This small molecule binds to this protein.
Small molecule (SMILES): CC(C)CCCCCCC(=O)O

Binding-site contacts:
Ligand atom CAH contacts residue LEU22 of chain 1.C at 4.4 Å (hydrophobic).
Ligand atom CAL contacts residue GHP4 of chain 1.G at 4.3 Å.
Ligand atom CAG contacts residue NAG1 of chain 1.R at 3.7 Å.
Ligand atom CAE contacts residue MSE233 of chain 1.C at 4.4 Å.
Ligand atom C contacts residue GCS1 of chain 1.S at 1.3 Å.
Ligand atom CAG contacts residue GLN232 of chain 1.C at 4.3 Å.
Ligand atom O contacts residue GCS1 of chain 1.S at 2.3 Å (h-bond).
Ligand atom C contacts residue GHP4 of chain 1.G at 3.2 Å.
Ligand atom CAE contacts residue LEU243 of chain 1.C at 4.2 Å (hydrophobic).
Ligand atom CAK contacts residue PRO189 of chain 1.C at 4.3 Å (hydrophobic).
Ligand atom CAD contacts residue TYR229 of chain 1.C at 4.4 Å (hydrophobic).
Ligand atom CAH contacts residue NAG1 of chain 1.R at 3.9 Å.
Ligand atom CAE contacts residue LEU22 of chain 1.C at 3.4 Å (hydrophobic).
Ligand atom CAD contacts residue LEU22 of chain 1.C at 3.9 Å (hydrophobic).
Ligand atom CAI contacts residue PRO189 of chain 1.C at 4.3 Å (hydrophobic).
Ligand atom CAJ contacts residue OMY6 of chain 1.G at 3.5 Å.
Ligand atom CAH contacts residue GLN232 of chain 1.C at 4.1 Å.
Ligand atom O contacts residue ASP19 of chain 1.C at 4.2 Å.
Ligand atom CAD contacts residue MSE233 of chain 1.C at 3.6 Å.
Ligand atom CAK contacts residue GCS1 of chain 1.S at 2.8 Å.
Ligand atom CAL contacts residue OMY6 of chain 1.G at 3.8 Å.
Ligand atom CAK contacts residue LEU22 of chain 1.C at 4.3 Å (hydrophobic).
Ligand atom O contacts residue OMY6 of chain 1.G at 4.3 Å.
Ligand atom CAG contacts residue LEU243 of chain 1.C at 3.7 Å (hydrophobic).
Ligand atom CAI contacts residue NAG1 of chain 1.R at 3.7 Å.
Ligand atom CAL contacts residue TYR190 of chain 1.C at 4.1 Å (hydrophobic).
Ligand atom CAL contacts residue PRO189 of chain 1.C at 3.9 Å (hydrophobic).
Ligand atom C contacts residue TYR190 of chain 1.C at 3.5 Å (hydrophobic).
Ligand atom CAK contacts residue OMY6 of chain 1.G at 4.4 Å.
Ligand atom CAF contacts residue LEU22 of chain 1.C at 3.6 Å (hydrophobic).
Ligand atom CAF contacts residue LEU243 of chain 1.C at 3.2 Å (hydrophobic).
Ligand atom CAD contacts residue VAL226 of chain 1.C at 4.2 Å (hydrophobic).
Ligand atom C contacts residue OMY6 of chain 1.G at 3.6 Å.
Ligand atom CAD contacts residue GLN232 of chain 1.C at 3.7 Å.
Ligand atom CAJ contacts residue GCS1 of chain 1.S at 3.4 Å.
Ligand atom O contacts residue TYR190 of chain 1.C at 2.7 Å (h-bond).
Ligand atom CAF contacts residue VAL226 of chain 1.C at 3.8 Å (hydrophobic).
Ligand atom CAF contacts residue MSE233 of chain 1.C at 3.7 Å.
Ligand atom CAL contacts residue GCS1 of chain 1.S at 2.5 Å.
Ligand atom O contacts residue GHP4 of chain 1.G at 3.2 Å (h-bond).

Sequence of chain 1.C:
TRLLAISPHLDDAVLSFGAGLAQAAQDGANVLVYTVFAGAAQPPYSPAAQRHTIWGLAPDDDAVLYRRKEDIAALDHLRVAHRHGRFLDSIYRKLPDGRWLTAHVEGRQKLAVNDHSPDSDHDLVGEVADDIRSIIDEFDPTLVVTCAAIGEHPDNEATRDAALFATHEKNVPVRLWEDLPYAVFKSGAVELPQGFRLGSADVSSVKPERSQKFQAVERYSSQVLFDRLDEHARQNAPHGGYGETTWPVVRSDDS